A small-molecule ligand and the protein it binds are described below.
Small molecule (SMILES): CC(=O)N[C@@H]1[C@@H](O)[C@H](O)[C@@H](CO)O[C@H]1O

Binding-site contacts:
Ligand atom N2 contacts residue ILE240 of chain 1.B at 4.3 Å.
Ligand atom C3 contacts residue ASN242 of chain 1.B at 3.7 Å.
Ligand atom C4 contacts residue ASN242 of chain 1.B at 4.3 Å.
Ligand atom C2 contacts residue ASN242 of chain 1.B at 2.4 Å.
Ligand atom O7 contacts residue ASN242 of chain 1.B at 4.4 Å.
Ligand atom C5 contacts residue ASN242 of chain 1.B at 3.8 Å.
Ligand atom C1 contacts residue ASN242 of chain 1.B at 1.5 Å.
Ligand atom O5 contacts residue ASN242 of chain 1.B at 2.5 Å (h-bond).
Ligand atom C8 contacts residue ASN242 of chain 1.B at 4.3 Å.
Ligand atom O7 contacts residue ILE240 of chain 1.B at 4.2 Å.
Ligand atom N2 contacts residue ASN242 of chain 1.B at 2.8 Å (h-bond).
Ligand atom C7 contacts residue ASN242 of chain 1.B at 3.7 Å.

Sequence of chain 1.B:
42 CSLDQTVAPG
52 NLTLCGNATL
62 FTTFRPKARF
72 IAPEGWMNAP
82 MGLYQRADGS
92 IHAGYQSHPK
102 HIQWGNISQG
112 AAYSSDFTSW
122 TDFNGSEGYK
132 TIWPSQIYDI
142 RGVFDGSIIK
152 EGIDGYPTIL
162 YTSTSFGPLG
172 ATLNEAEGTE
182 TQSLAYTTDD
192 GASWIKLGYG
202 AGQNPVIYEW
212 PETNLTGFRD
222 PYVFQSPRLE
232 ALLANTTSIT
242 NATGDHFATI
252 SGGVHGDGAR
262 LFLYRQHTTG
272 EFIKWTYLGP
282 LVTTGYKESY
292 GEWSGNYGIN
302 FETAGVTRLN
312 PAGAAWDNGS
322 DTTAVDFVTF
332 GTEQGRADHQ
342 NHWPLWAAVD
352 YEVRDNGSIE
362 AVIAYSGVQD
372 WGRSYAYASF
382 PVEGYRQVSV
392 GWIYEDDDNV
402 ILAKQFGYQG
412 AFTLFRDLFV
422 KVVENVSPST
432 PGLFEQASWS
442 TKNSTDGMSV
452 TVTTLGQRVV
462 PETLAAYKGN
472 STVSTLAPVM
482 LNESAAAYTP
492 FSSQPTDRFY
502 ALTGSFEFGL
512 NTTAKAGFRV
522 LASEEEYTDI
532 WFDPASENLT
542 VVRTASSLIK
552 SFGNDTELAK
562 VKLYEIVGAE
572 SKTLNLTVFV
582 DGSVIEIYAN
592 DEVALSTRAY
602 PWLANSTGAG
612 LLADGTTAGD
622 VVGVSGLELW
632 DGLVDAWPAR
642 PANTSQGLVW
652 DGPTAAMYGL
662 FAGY